Sequence of chain 1.D:
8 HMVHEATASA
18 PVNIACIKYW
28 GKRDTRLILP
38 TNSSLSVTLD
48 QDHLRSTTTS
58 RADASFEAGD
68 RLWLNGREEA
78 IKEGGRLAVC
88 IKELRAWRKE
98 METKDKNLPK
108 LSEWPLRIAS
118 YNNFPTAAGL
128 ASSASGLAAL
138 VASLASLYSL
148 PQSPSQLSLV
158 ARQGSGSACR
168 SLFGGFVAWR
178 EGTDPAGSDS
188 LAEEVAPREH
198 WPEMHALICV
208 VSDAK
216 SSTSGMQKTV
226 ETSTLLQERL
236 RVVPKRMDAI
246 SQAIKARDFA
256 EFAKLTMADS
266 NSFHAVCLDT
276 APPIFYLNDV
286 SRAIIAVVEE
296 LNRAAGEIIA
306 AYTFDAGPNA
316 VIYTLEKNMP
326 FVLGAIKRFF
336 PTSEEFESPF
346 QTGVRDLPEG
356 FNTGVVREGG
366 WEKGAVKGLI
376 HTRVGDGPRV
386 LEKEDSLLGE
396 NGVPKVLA

Binding-site contacts:
Ligand atom C2 contacts residue LEU84 of chain 1.D at 4.2 Å (hydrophobic).
Ligand atom N3 contacts residue LEU71 of chain 1.D at 4.5 Å.
Ligand atom N6 contacts residue LEU71 of chain 1.D at 3.4 Å.
Ligand atom C6 contacts residue SER117 of chain 1.D at 3.5 Å.
Ligand atom C6 contacts residue ASN119 of chain 1.D at 4.1 Å.
Ligand atom C8 contacts residue SER130 of chain 1.D at 4.0 Å.
Ligand atom C2 contacts residue GLY133 of chain 1.D at 4.0 Å.
Ligand atom C4 contacts residue LEU71 of chain 1.D at 3.8 Å (hydrophobic).
Ligand atom C5 contacts residue SER129 of chain 1.D at 4.4 Å.
Ligand atom N7 contacts residue SER129 of chain 1.D at 3.5 Å (h-bond).
Ligand atom N6 contacts residue ASN119 of chain 1.D at 3.0 Å (h-bond).
Ligand atom N6 contacts residue GLY133 of chain 1.D at 3.3 Å.
Ligand atom C5 contacts residue ASN119 of chain 1.D at 4.4 Å.
Ligand atom N1 contacts residue SER117 of chain 1.D at 3.4 Å (h-bond).
Ligand atom C4 contacts residue GLY133 of chain 1.D at 4.4 Å.
Ligand atom N9 contacts residue LEU134 of chain 1.D at 4.0 Å.
Ligand atom N3 contacts residue LEU134 of chain 1.D at 3.9 Å.
Ligand atom C5 contacts residue GLY133 of chain 1.D at 3.7 Å.
Ligand atom C6 contacts residue LEU71 of chain 1.D at 3.5 Å (hydrophobic).
Ligand atom N7 contacts residue GLY133 of chain 1.D at 4.0 Å.
Ligand atom N7 contacts residue SER130 of chain 1.D at 4.4 Å.
Ligand atom N6 contacts residue SER53 of chain 1.D at 4.1 Å.
Ligand atom C5 contacts residue LEU71 of chain 1.D at 3.6 Å (hydrophobic).
Ligand atom N9 contacts residue LEU71 of chain 1.D at 3.9 Å.
Ligand atom C8 contacts residue LEU71 of chain 1.D at 3.8 Å (hydrophobic).
Ligand atom N3 contacts residue LEU84 of chain 1.D at 3.9 Å.
Ligand atom C4 contacts residue LEU134 of chain 1.D at 4.0 Å (hydrophobic).
Ligand atom N7 contacts residue LEU71 of chain 1.D at 3.7 Å.
Ligand atom N9 contacts residue SER130 of chain 1.D at 4.3 Å.
Ligand atom N1 contacts residue GLY133 of chain 1.D at 3.6 Å (h-bond).
Ligand atom N1 contacts residue LEU71 of chain 1.D at 4.2 Å.
Ligand atom N6 contacts residue SER117 of chain 1.D at 2.8 Å (h-bond).
Ligand atom C8 contacts residue SER129 of chain 1.D at 3.6 Å.
Ligand atom C6 contacts residue GLY133 of chain 1.D at 3.4 Å.
Ligand atom N7 contacts residue ASN119 of chain 1.D at 3.8 Å.

This protein binds this small molecule.
Small molecule (SMILES): Nc1ncnc2[nH]cnc12